Binding-site contacts:
Ligand atom C9 contacts residue ILE108 of chain 1.A at 3.9 Å (hydrophobic).
Ligand atom F1 contacts residue VAL86 of chain 1.A at 3.8 Å.
Ligand atom C11 contacts residue VAL86 of chain 1.A at 3.7 Å (hydrophobic).
Ligand atom F1 contacts residue ILE108 of chain 1.A at 4.2 Å.
Ligand atom C10 contacts residue VAL86 of chain 1.A at 4.0 Å (hydrophobic).
Ligand atom C8 contacts residue ILE111 of chain 1.A at 3.7 Å (hydrophobic).
Ligand atom F1 contacts residue GLU105 of chain 1.A at 3.5 Å.
Ligand atom C12 contacts residue VAL86 of chain 1.A at 3.9 Å (hydrophobic).
Ligand atom C6 contacts residue ILE111 of chain 1.A at 4.1 Å (hydrophobic).
Ligand atom F1 contacts residue ALA100 of chain 1.A at 4.3 Å.
Ligand atom C11 contacts residue LYS84 of chain 1.A at 4.2 Å.
Ligand atom C8 contacts residue GLU105 of chain 1.A at 4.0 Å.
Ligand atom C8 contacts residue ILE108 of chain 1.A at 4.1 Å (hydrophobic).
Ligand atom C12 contacts residue ILE111 of chain 1.A at 4.4 Å (hydrophobic).
Ligand atom C9 contacts residue ILE111 of chain 1.A at 4.5 Å (hydrophobic).
Ligand atom C7 contacts residue ILE111 of chain 1.A at 3.6 Å (hydrophobic).
Ligand atom N3 contacts residue ILE111 of chain 1.A at 3.5 Å.
Ligand atom F1 contacts residue LYS84 of chain 1.A at 3.9 Å.
Ligand atom C12 contacts residue THR85 of chain 1.A at 3.3 Å.
Ligand atom C11 contacts residue THR85 of chain 1.A at 3.3 Å.
Ligand atom C9 contacts residue GLU105 of chain 1.A at 3.3 Å.
Ligand atom C10 contacts residue GLU105 of chain 1.A at 3.8 Å.

Sequence of chain 1.A:
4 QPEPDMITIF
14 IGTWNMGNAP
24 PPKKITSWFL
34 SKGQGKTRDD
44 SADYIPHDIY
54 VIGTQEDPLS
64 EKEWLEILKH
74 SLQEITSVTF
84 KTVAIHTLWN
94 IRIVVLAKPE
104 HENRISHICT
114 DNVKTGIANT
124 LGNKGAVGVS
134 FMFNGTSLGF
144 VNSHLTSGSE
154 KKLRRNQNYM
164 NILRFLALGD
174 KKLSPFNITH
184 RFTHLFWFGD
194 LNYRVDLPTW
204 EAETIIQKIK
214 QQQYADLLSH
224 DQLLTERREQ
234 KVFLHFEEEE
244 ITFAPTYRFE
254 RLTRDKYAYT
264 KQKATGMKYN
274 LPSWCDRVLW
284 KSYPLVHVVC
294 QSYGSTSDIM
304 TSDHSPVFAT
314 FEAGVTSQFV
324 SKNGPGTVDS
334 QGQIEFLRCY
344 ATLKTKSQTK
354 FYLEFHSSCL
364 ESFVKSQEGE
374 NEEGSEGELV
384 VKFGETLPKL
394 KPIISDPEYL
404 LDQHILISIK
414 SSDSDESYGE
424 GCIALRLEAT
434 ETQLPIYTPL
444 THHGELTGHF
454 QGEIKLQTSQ

This small molecule binds to this protein.
Small molecule (SMILES): CN1CCN(C(=O)Nc2ccc(F)cc2)CC1